Sequence of chain 1.I:
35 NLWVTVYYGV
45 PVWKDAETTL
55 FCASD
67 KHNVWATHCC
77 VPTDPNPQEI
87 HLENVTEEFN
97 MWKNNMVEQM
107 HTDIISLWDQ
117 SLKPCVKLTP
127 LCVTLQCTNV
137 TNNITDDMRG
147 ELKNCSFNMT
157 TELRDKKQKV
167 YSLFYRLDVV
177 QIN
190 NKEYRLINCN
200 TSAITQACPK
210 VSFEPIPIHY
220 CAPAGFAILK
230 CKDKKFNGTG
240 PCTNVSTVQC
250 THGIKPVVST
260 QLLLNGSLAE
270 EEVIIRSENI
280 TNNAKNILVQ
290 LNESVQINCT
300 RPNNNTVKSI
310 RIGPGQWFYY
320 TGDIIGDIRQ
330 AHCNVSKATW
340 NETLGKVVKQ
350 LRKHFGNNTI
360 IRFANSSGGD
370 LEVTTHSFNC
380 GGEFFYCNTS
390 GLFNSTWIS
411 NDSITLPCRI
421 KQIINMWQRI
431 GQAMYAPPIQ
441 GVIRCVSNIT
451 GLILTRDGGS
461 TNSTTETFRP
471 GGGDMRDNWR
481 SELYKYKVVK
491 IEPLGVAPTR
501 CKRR

Sequence of chain 1.J:
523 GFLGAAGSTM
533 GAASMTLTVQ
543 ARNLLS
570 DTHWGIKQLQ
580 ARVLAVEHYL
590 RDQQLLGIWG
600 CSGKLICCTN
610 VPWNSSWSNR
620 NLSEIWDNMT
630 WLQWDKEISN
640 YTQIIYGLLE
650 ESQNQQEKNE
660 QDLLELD

Binding-site contacts:
Ligand atom C8 contacts residue GLY529 of chain 1.J at 4.3 Å.
Ligand atom O7 contacts residue SER530 of chain 1.J at 2.9 Å (h-bond).
Ligand atom C4 contacts residue ASN90 of chain 1.I at 4.4 Å.
Ligand atom N2 contacts residue ASN90 of chain 1.I at 2.9 Å (h-bond).
Ligand atom C7 contacts residue GLU89 of chain 1.I at 4.4 Å.
Ligand atom N2 contacts residue GLU89 of chain 1.I at 3.8 Å.
Ligand atom C8 contacts residue GLU89 of chain 1.I at 3.8 Å.
Ligand atom C7 contacts residue SER530 of chain 1.J at 3.6 Å.
Ligand atom O7 contacts residue GLY529 of chain 1.J at 4.0 Å.
Ligand atom C8 contacts residue GLY526 of chain 1.J at 4.3 Å.
Ligand atom C1 contacts residue ASN90 of chain 1.I at 1.5 Å.
Ligand atom C7 contacts residue GLY529 of chain 1.J at 4.2 Å.
Ligand atom C2 contacts residue ASN90 of chain 1.I at 2.5 Å.
Ligand atom O5 contacts residue ASN90 of chain 1.I at 2.5 Å (h-bond).
Ligand atom C5 contacts residue ASN90 of chain 1.I at 3.8 Å.
Ligand atom C7 contacts residue ASN90 of chain 1.I at 3.7 Å.
Ligand atom C8 contacts residue SER530 of chain 1.J at 3.4 Å.
Ligand atom O7 contacts residue ASN90 of chain 1.I at 4.2 Å.
Ligand atom C3 contacts residue ASN90 of chain 1.I at 3.9 Å.

The small molecule below binds the protein below.
Small molecule (SMILES): CC(=O)N[C@@H]1[C@@H](O)[C@H](O)[C@@H](CO)O[C@H]1O